Sequence of chain 1.B:
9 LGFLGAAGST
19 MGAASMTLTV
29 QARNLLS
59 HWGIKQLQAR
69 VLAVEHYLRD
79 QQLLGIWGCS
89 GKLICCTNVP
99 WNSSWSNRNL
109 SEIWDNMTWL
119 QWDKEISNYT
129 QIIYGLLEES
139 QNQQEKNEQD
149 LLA

A small-molecule ligand and the protein it binds are described below.
Small molecule (SMILES): CC(=O)N[C@@H]1[C@@H](O)[C@H](O)[C@@H](CO)O[C@H]1O

Binding-site contacts:
Ligand atom C4 contacts residue ASN126 of chain 1.B at 4.2 Å.
Ligand atom O7 contacts residue ASN126 of chain 1.B at 3.9 Å.
Ligand atom C6 contacts residue GLU123 of chain 1.B at 3.4 Å.
Ligand atom C5 contacts residue TYR127 of chain 1.B at 3.9 Å (hydrophobic).
Ligand atom O5 contacts residue TYR127 of chain 1.B at 4.3 Å.
Ligand atom O6 contacts residue GLU123 of chain 1.B at 3.0 Å (salt-bridge).
Ligand atom C5 contacts residue ASN126 of chain 1.B at 3.6 Å.
Ligand atom C3 contacts residue ASN126 of chain 1.B at 3.8 Å.
Ligand atom O5 contacts residue GLU123 of chain 1.B at 4.2 Å.
Ligand atom O6 contacts residue LYS122 of chain 1.B at 3.9 Å.
Ligand atom C7 contacts residue ASN126 of chain 1.B at 3.3 Å.
Ligand atom C2 contacts residue ASN126 of chain 1.B at 2.5 Å.
Ligand atom N2 contacts residue ASN126 of chain 1.B at 2.8 Å (h-bond).
Ligand atom C6 contacts residue TYR127 of chain 1.B at 4.3 Å (hydrophobic).
Ligand atom C8 contacts residue ASN126 of chain 1.B at 3.8 Å.
Ligand atom C1 contacts residue ASN126 of chain 1.B at 1.4 Å.
Ligand atom C5 contacts residue GLU123 of chain 1.B at 4.4 Å.
Ligand atom O5 contacts residue ASN126 of chain 1.B at 2.4 Å (h-bond).